A protein and the small-molecule ligand that binds it are described below.
Small molecule (SMILES): CC(=O)N[C@@H]1[C@@H](O)[C@H](O)[C@@H](CO)O[C@H]1O

Binding-site contacts:
Ligand atom N2 contacts residue ASN107 of chain 1.E at 3.0 Å (h-bond).
Ligand atom C3 contacts residue ASN107 of chain 1.E at 3.9 Å.
Ligand atom O7 contacts residue ASN107 of chain 1.E at 3.5 Å (h-bond).
Ligand atom C8 contacts residue ASN107 of chain 1.E at 4.0 Å.
Ligand atom C8 contacts residue GLU110 of chain 1.E at 3.7 Å.
Ligand atom C4 contacts residue ASN107 of chain 1.E at 4.4 Å.
Ligand atom C5 contacts residue ASN107 of chain 1.E at 3.9 Å.
Ligand atom C7 contacts residue ASN107 of chain 1.E at 3.4 Å.
Ligand atom C8 contacts residue SER109 of chain 1.E at 3.6 Å.
Ligand atom C2 contacts residue ASN107 of chain 1.E at 2.5 Å.
Ligand atom C1 contacts residue ASN107 of chain 1.E at 1.5 Å.
Ligand atom O5 contacts residue ASN107 of chain 1.E at 2.5 Å (h-bond).

Sequence of chain 1.E:
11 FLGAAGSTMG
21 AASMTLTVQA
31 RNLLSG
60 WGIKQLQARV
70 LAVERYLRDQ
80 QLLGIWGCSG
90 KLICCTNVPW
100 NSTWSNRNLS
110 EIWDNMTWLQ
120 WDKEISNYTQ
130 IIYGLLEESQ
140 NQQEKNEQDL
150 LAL